Binding-site contacts:
Ligand atom C4' contacts residue DA4 of chain 20.D at 4.3 Å.
Ligand atom O3' contacts residue DA4 of chain 20.D at 4.2 Å.
Ligand atom P contacts residue DA4 of chain 20.D at 3.2 Å.
Ligand atom OP1 contacts residue DA4 of chain 20.D at 2.2 Å.
Ligand atom OP2 contacts residue DA4 of chain 20.D at 3.6 Å.
Ligand atom C3' contacts residue DA4 of chain 20.D at 3.3 Å.
Ligand atom C2' contacts residue DA4 of chain 20.D at 3.5 Å.
Ligand atom C5' contacts residue DA4 of chain 20.D at 4.0 Å.
Ligand atom O5' contacts residue DA4 of chain 20.D at 4.0 Å.

The protein below binds the small molecule below.
Small molecule (SMILES): Nc1ccn([C@H]2C[C@H](O)[C@@H](COP(=O)(O)O)O2)c(=O)n1